Binding-site contacts:
Ligand atom CT contacts residue LYS32 of chain 1.A at 4.0 Å.
Ligand atom C7 contacts residue TYR100 of chain 1.A at 3.5 Å (hydrophobic).
Ligand atom C15 contacts residue PHE31 of chain 1.A at 3.5 Å (hydrophobic).
Ligand atom CT contacts residue ARG57 of chain 1.A at 3.4 Å.
Ligand atom C4 contacts residue ASP27 of chain 1.A at 3.5 Å.
Ligand atom C7 contacts residue ILE94 of chain 1.A at 3.4 Å (hydrophobic).
Ligand atom N contacts residue LEU54 of chain 1.A at 3.8 Å.
Ligand atom C2 contacts residue ALA7 of chain 1.A at 3.8 Å (hydrophobic).
Ligand atom C4 contacts residue ALA7 of chain 1.A at 3.7 Å (hydrophobic).
Ligand atom C8A contacts residue ALA7 of chain 1.A at 4.0 Å (hydrophobic).
Ligand atom NA2 contacts residue ILE5 of chain 1.A at 4.0 Å.
Ligand atom NA2 contacts residue TRP30 of chain 1.A at 4.0 Å.
Ligand atom O2 contacts residue LYS32 of chain 1.A at 3.7 Å.
Ligand atom N contacts residue PHE31 of chain 1.A at 4.0 Å.
Ligand atom N1 contacts residue ALA7 of chain 1.A at 3.7 Å.
Ligand atom O1 contacts residue ARG57 of chain 1.A at 2.6 Å (salt-bridge).
Ligand atom N1 contacts residue ILE5 of chain 1.A at 3.9 Å.
Ligand atom N3 contacts residue ASP27 of chain 1.A at 2.7 Å (salt-bridge).
Ligand atom N8 contacts residue TYR100 of chain 1.A at 3.7 Å.
Ligand atom C2 contacts residue ASP27 of chain 1.A at 3.6 Å.
Ligand atom C8A contacts residue PHE31 of chain 1.A at 3.8 Å (hydrophobic).
Ligand atom N8 contacts residue ILE5 of chain 1.A at 3.4 Å (h-bond).
Ligand atom O2 contacts residue ARG57 of chain 1.A at 2.8 Å (salt-bridge).
Ligand atom O1 contacts residue PHE31 of chain 1.A at 3.5 Å.
Ligand atom NA2 contacts residue THR113 of chain 1.A at 3.7 Å.
Ligand atom O4 contacts residue ASP27 of chain 1.A at 3.5 Å (salt-bridge).
Ligand atom N1 contacts residue ALA6 of chain 1.A at 3.7 Å.
Ligand atom N3 contacts residue ALA7 of chain 1.A at 3.5 Å.
Ligand atom NA2 contacts residue ASP27 of chain 1.A at 3.0 Å (salt-bridge).
Ligand atom O1 contacts residue LYS32 of chain 1.A at 3.5 Å.
Ligand atom C16 contacts residue PHE31 of chain 1.A at 3.4 Å (hydrophobic).
Ligand atom N8 contacts residue ALA6 of chain 1.A at 4.0 Å.
Ligand atom OE1 contacts residue LEU28 of chain 1.A at 3.3 Å.
Ligand atom NA2 contacts residue PHE31 of chain 1.A at 4.0 Å.
Ligand atom N1 contacts residue PHE31 of chain 1.A at 3.5 Å.
Ligand atom N8 contacts residue PHE31 of chain 1.A at 3.8 Å.
Ligand atom C2 contacts residue PHE31 of chain 1.A at 3.8 Å (hydrophobic).
Ligand atom C15 contacts residue ILE50 of chain 1.A at 4.0 Å (hydrophobic).
Ligand atom C8A contacts residue ALA6 of chain 1.A at 4.0 Å (hydrophobic).
Ligand atom C2 contacts residue ALA6 of chain 1.A at 4.0 Å (hydrophobic).

The small molecule below binds the protein below.
Small molecule (SMILES): Nc1nc(=O)c2c([nH]1)NC[C@H](CCc1ccc(C(=O)N[C@@H](CCC(=O)O)C(=O)O)cc1)C2

Sequence of chain 1.A:
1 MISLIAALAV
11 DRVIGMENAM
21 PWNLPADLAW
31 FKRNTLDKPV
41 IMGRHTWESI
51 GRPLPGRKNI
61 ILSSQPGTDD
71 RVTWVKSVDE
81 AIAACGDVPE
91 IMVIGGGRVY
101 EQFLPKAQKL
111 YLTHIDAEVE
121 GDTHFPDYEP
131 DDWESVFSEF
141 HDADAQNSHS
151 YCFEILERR